A small-molecule ligand and the protein it binds are described below.
Small molecule (SMILES): OCc1cn[nH]n1

Sequence of chain 1.D:
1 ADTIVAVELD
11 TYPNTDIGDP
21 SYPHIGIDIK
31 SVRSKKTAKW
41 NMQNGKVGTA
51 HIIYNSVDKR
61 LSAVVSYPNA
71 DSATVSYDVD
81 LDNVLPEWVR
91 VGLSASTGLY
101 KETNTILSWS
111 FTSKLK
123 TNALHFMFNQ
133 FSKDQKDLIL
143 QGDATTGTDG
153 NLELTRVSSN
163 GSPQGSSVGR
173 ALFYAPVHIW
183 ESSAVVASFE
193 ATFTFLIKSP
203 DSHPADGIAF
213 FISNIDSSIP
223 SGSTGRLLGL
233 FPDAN

Binding-site contacts:
Ligand atom CA contacts residue TYR12 of chain 1.D at 4.3 Å (hydrophobic).
Ligand atom OG contacts residue MAN1 of chain 1.Q at 1.4 Å.
Ligand atom CA contacts residue MAN1 of chain 1.Q at 3.7 Å.
Ligand atom CB contacts residue MAN1 of chain 1.Q at 2.4 Å.
Ligand atom OG contacts residue LEU99 of chain 1.D at 4.4 Å.
Ligand atom C contacts residue TYR12 of chain 1.D at 3.7 Å (hydrophobic).
Ligand atom CB contacts residue LEU99 of chain 1.D at 4.0 Å (hydrophobic).